Sequence of chain 1.D:
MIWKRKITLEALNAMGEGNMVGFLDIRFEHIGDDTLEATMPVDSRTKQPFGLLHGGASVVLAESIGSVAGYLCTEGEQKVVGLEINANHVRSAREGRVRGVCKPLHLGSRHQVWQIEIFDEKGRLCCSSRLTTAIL

This protein binds this small molecule.
Small molecule (SMILES): CCCCCCCCCC(=O)CSCCNC(=O)CCNC(=O)[C@H](O)C(C)(C)CO[P](=O)(O)O[P](=O)(O)OC[C@H]1O[C@H](n2cnc3c(N)ncnc32)[C@@H](O)[C@H]1OP(=O)(O)O

Sequence of chain 1.C:
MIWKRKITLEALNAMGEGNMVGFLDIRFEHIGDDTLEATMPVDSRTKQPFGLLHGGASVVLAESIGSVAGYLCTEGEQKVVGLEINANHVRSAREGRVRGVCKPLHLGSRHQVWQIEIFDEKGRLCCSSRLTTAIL

Binding-site contacts:
Ligand atom CEP contacts residue ASN19 of chain 1.C at 3.9 Å.
Ligand atom P1A contacts residue LYS47 of chain 1.D at 4.0 Å.
Ligand atom C3P contacts residue ALA14 of chain 1.C at 3.9 Å (hydrophobic).
Ligand atom CAP contacts residue GLY18 of chain 1.C at 3.7 Å.
Ligand atom O2A contacts residue LYS47 of chain 1.D at 2.5 Å (salt-bridge).
Ligand atom OAP contacts residue ASN19 of chain 1.C at 4.3 Å.
Ligand atom OAP contacts residue GLY18 of chain 1.C at 2.6 Å (h-bond).
Ligand atom N4P contacts residue ALA14 of chain 1.C at 3.6 Å.
Ligand atom C6P contacts residue MET15 of chain 1.C at 3.7 Å (hydrophobic).
Ligand atom O1A contacts residue SER44 of chain 1.D at 2.9 Å.
Ligand atom C7P contacts residue PRO49 of chain 1.D at 3.2 Å (hydrophobic).
Ligand atom N4P contacts residue MET15 of chain 1.C at 4.2 Å.
Ligand atom O9P contacts residue PRO49 of chain 1.D at 4.0 Å.
Ligand atom CBP contacts residue GLY18 of chain 1.C at 4.2 Å.
Ligand atom O9P contacts residue GLY18 of chain 1.C at 3.8 Å.
Ligand atom C9P contacts residue ASN19 of chain 1.C at 4.0 Å.
Ligand atom O9P contacts residue ASN19 of chain 1.C at 2.8 Å (h-bond).
Ligand atom N8P contacts residue PRO49 of chain 1.D at 3.6 Å.
Ligand atom C7P contacts residue ASN19 of chain 1.C at 4.2 Å.
Ligand atom C2P contacts residue ALA14 of chain 1.C at 3.9 Å (hydrophobic).
Ligand atom C6P contacts residue ASN19 of chain 1.C at 3.9 Å.
Ligand atom O2A contacts residue ASP43 of chain 1.D at 4.1 Å.
Ligand atom CEP contacts residue LYS47 of chain 1.D at 3.9 Å.
Ligand atom O5A contacts residue SER44 of chain 1.D at 4.1 Å.
Ligand atom CDP contacts residue GLY51 of chain 1.D at 4.1 Å.
Ligand atom CEP contacts residue GLY18 of chain 1.C at 3.5 Å.
Ligand atom C6P contacts residue PRO49 of chain 1.D at 4.3 Å (hydrophobic).
Ligand atom C6P contacts residue GLU17 of chain 1.C at 3.8 Å.
Ligand atom CEP contacts residue SER44 of chain 1.D at 4.1 Å.
Ligand atom P1A contacts residue SER44 of chain 1.D at 4.1 Å.
Ligand atom S1P contacts residue MET15 of chain 1.C at 4.0 Å.
Ligand atom O1A contacts residue ASP43 of chain 1.D at 3.9 Å.
Ligand atom C9P contacts residue GLY18 of chain 1.C at 4.2 Å.
Ligand atom C9P contacts residue GLU17 of chain 1.C at 4.3 Å.
Ligand atom O2A contacts residue SER44 of chain 1.D at 4.1 Å.
Ligand atom C5P contacts residue GLU17 of chain 1.C at 4.2 Å.
Ligand atom O9P contacts residue GLU17 of chain 1.C at 3.7 Å.
Ligand atom CDP contacts residue PRO49 of chain 1.D at 3.8 Å (hydrophobic).
Ligand atom N4P contacts residue GLU17 of chain 1.C at 4.3 Å.
Ligand atom C9P contacts residue PRO49 of chain 1.D at 4.0 Å (hydrophobic).